A protein and the small-molecule ligand that binds it are described below.
Small molecule (SMILES): CC(=O)N[C@@H]1[C@@H](O)[C@H](O)[C@@H](CO)O[C@H]1O

Sequence of chain 1.J:
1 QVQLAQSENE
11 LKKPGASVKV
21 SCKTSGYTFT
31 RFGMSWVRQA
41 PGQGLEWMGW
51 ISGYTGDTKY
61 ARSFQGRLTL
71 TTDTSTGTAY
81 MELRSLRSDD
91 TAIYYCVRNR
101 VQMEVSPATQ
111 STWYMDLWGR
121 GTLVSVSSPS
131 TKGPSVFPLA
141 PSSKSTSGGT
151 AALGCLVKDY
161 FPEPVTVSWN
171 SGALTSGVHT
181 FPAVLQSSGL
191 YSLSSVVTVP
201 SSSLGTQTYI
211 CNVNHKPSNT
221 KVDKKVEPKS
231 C

Binding-site contacts:
Ligand atom O7 contacts residue THR30 of chain 1.E at 4.5 Å.
Ligand atom C5 contacts residue ASN31 of chain 1.E at 3.7 Å.
Ligand atom O4 contacts residue GLU104 of chain 1.J at 4.0 Å.
Ligand atom C8 contacts residue ASN31 of chain 1.E at 4.4 Å.
Ligand atom C8 contacts residue VAL13 of chain 1.E at 4.4 Å (hydrophobic).
Ligand atom C6 contacts residue VAL105 of chain 1.J at 3.4 Å (hydrophobic).
Ligand atom C2 contacts residue ASN31 of chain 1.E at 2.4 Å.
Ligand atom C6 contacts residue GLU104 of chain 1.J at 4.3 Å.
Ligand atom O5 contacts residue ASN31 of chain 1.E at 2.4 Å (h-bond).
Ligand atom C1 contacts residue ASN31 of chain 1.E at 1.4 Å.
Ligand atom O6 contacts residue VAL105 of chain 1.J at 2.7 Å (h-bond).
Ligand atom C4 contacts residue ASN31 of chain 1.E at 4.2 Å.
Ligand atom C3 contacts residue ASN31 of chain 1.E at 3.8 Å.
Ligand atom C7 contacts residue ASN31 of chain 1.E at 3.3 Å.
Ligand atom C7 contacts residue THR30 of chain 1.E at 4.3 Å.
Ligand atom O7 contacts residue ASN31 of chain 1.E at 3.3 Å (h-bond).
Ligand atom O6 contacts residue GLU104 of chain 1.J at 3.8 Å.
Ligand atom N2 contacts residue ASN31 of chain 1.E at 2.9 Å (h-bond).
Ligand atom C8 contacts residue THR30 of chain 1.E at 3.8 Å.
Ligand atom C4 contacts residue GLU104 of chain 1.J at 4.4 Å.

Sequence of chain 1.E:
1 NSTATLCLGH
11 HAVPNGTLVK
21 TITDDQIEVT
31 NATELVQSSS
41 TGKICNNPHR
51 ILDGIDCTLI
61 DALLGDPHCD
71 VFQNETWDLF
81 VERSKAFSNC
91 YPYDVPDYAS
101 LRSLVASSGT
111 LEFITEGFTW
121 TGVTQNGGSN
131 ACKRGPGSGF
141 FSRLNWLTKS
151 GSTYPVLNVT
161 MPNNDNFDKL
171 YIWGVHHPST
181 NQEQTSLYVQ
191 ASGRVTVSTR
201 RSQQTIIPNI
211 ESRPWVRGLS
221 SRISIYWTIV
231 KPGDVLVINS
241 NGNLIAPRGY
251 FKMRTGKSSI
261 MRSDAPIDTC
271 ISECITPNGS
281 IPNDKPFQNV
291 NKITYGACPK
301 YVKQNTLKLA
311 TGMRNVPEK